The protein below binds the small molecule below.
Small molecule (SMILES): Nc1ncnc2c1ncn2[C@@H]1O[C@H](CO[P](=O)(O)O[P](=O)(O)CP(=O)(O)O)[C@@H](O)[C@H]1O

Sequence of chain 1.C:
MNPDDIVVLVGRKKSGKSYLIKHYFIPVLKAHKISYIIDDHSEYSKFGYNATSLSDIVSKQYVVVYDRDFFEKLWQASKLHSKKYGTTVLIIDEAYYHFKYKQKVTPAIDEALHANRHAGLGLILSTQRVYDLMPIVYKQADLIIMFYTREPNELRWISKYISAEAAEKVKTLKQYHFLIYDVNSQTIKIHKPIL

Binding-site contacts:
Ligand atom N9 contacts residue TYR186 of chain 1.C at 3.4 Å.
Ligand atom O2A contacts residue LYS14 of chain 1.C at 3.0 Å (salt-bridge).
Ligand atom N1 contacts residue TYR19 of chain 1.C at 3.9 Å.
Ligand atom C4' contacts residue TYR186 of chain 1.C at 3.9 Å (hydrophobic).
Ligand atom O3A contacts residue SER18 of chain 1.C at 2.8 Å (h-bond).
Ligand atom O1A contacts residue TYR19 of chain 1.C at 2.8 Å (h-bond).
Ligand atom N7 contacts residue TYR19 of chain 1.C at 3.4 Å.
Ligand atom PA contacts residue SER18 of chain 1.C at 3.2 Å.
Ligand atom C1' contacts residue TYR186 of chain 1.C at 3.4 Å (hydrophobic).
Ligand atom N3 contacts residue TYR186 of chain 1.C at 4.0 Å.
Ligand atom O2A contacts residue SER15 of chain 1.C at 4.0 Å.
Ligand atom O5' contacts residue GLY16 of chain 1.C at 3.9 Å.
Ligand atom O2A contacts residue GLY16 of chain 1.C at 4.1 Å.
Ligand atom PA contacts residue GLY16 of chain 1.C at 3.9 Å.
Ligand atom C2' contacts residue TYR19 of chain 1.C at 3.8 Å (hydrophobic).
Ligand atom O4' contacts residue TYR186 of chain 1.C at 2.7 Å (h-bond).
Ligand atom O3A contacts residue TYR19 of chain 1.C at 4.0 Å.
Ligand atom O1A contacts residue GLY16 of chain 1.C at 3.1 Å.
Ligand atom N6 contacts residue TYR19 of chain 1.C at 3.7 Å.
Ligand atom C5 contacts residue TYR19 of chain 1.C at 3.4 Å (hydrophobic).
Ligand atom C8 contacts residue GLY16 of chain 1.C at 3.8 Å.
Ligand atom N6 contacts residue PRO203 of chain 1.C at 3.7 Å.
Ligand atom C8 contacts residue TYR186 of chain 1.C at 3.4 Å (hydrophobic).
Ligand atom N7 contacts residue GLY16 of chain 1.C at 3.8 Å.
Ligand atom O1A contacts residue LYS17 of chain 1.C at 3.4 Å (salt-bridge).
Ligand atom C6 contacts residue ILE204 of chain 1.C at 3.5 Å (hydrophobic).
Ligand atom O1A contacts residue SER18 of chain 1.C at 3.0 Å (h-bond).
Ligand atom C6 contacts residue TYR19 of chain 1.C at 3.5 Å (hydrophobic).
Ligand atom C5 contacts residue TYR186 of chain 1.C at 3.7 Å (hydrophobic).
Ligand atom C5' contacts residue LYS14 of chain 1.C at 3.8 Å.
Ligand atom O2A contacts residue SER18 of chain 1.C at 3.5 Å (h-bond).
Ligand atom N9 contacts residue TYR19 of chain 1.C at 4.0 Å.
Ligand atom N7 contacts residue TYR186 of chain 1.C at 3.6 Å.
Ligand atom N1 contacts residue ILE204 of chain 1.C at 3.4 Å (h-bond).
Ligand atom C6 contacts residue TYR186 of chain 1.C at 4.1 Å (hydrophobic).
Ligand atom C4 contacts residue TYR186 of chain 1.C at 3.6 Å (hydrophobic).
Ligand atom N6 contacts residue ILE204 of chain 1.C at 2.8 Å (h-bond).
Ligand atom PA contacts residue TYR19 of chain 1.C at 4.0 Å.
Ligand atom PA contacts residue LYS14 of chain 1.C at 4.2 Å.
Ligand atom C8 contacts residue TYR19 of chain 1.C at 3.6 Å (hydrophobic).